Sequence of chain 1.E:
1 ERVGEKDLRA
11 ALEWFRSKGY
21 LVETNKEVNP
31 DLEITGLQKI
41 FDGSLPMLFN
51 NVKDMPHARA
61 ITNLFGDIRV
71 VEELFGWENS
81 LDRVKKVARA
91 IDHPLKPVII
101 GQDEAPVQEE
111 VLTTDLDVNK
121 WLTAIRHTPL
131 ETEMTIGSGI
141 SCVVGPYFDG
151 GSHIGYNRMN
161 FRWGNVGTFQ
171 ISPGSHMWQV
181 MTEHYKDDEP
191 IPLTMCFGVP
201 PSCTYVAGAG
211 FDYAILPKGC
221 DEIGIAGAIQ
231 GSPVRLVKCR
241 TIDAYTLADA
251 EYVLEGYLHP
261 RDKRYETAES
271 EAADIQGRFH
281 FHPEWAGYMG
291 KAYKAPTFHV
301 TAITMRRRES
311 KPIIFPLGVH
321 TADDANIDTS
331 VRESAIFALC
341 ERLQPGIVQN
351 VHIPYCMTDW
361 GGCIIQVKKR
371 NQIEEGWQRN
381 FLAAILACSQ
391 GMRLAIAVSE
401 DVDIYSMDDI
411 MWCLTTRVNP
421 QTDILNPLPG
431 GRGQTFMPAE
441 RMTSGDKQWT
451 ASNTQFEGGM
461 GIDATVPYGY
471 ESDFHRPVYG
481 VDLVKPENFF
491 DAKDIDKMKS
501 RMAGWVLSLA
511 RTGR

Sequence of chain 1.D:
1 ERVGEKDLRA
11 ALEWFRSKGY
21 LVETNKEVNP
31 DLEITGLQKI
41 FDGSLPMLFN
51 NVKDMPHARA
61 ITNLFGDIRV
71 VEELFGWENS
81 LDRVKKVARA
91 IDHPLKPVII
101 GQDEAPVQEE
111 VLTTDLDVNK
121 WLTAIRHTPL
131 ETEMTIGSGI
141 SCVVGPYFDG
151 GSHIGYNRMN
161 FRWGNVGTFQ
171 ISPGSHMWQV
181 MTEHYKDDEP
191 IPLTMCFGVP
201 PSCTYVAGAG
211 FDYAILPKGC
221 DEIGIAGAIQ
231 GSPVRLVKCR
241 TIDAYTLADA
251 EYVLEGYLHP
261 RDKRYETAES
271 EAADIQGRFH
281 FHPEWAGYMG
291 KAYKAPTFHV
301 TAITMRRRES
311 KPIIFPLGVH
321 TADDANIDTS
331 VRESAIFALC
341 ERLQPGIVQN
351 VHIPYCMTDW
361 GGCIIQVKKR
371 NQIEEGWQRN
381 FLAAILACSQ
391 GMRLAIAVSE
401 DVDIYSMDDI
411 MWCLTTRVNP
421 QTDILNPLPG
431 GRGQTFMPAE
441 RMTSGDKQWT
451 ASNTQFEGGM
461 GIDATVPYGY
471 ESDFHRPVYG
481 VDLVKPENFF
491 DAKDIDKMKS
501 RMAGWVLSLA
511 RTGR

The protein below binds the small molecule below.
Small molecule (SMILES): CC(C)(COP(=O)(O)OP(=O)(O)OC[C@H]1O[C@@H](n2cnc3c(N)ncnc32)[C@H](O)[C@H]1OP(=O)(O)O)[C@@H](O)C(=O)NCCC(=O)NCCSC(=O)c1ccccc1C#N

Binding-site contacts:
Ligand atom C18 contacts residue BYN1 of chain 1.EA at 3.2 Å.
Ligand atom N1A contacts residue THR182 of chain 1.E at 3.4 Å.
Ligand atom C3P contacts residue PHE436 of chain 1.E at 3.3 Å (hydrophobic).
Ligand atom C6B contacts residue BYN1 of chain 1.EA at 3.2 Å.
Ligand atom O8A contacts residue TYR185 of chain 1.E at 3.1 Å (h-bond).
Ligand atom C7B contacts residue TRP360 of chain 1.E at 3.5 Å (hydrophobic).
Ligand atom N6A contacts residue MET181 of chain 1.E at 3.5 Å.
Ligand atom C2B contacts residue TRP285 of chain 1.E at 3.5 Å (hydrophobic).
Ligand atom OAP contacts residue GLN276 of chain 1.E at 3.1 Å (h-bond).
Ligand atom C2P contacts residue SER172 of chain 1.E at 2.9 Å.
Ligand atom O57 contacts residue BYN1 of chain 1.EA at 3.4 Å.
Ligand atom N19 contacts residue BYN1 of chain 1.EA at 3.5 Å.
Ligand atom C18 contacts residue GLU284 of chain 1.E at 3.4 Å.
Ligand atom N19 contacts residue HIS282 of chain 1.E at 3.5 Å (h-bond).
Ligand atom N4P contacts residue PHE436 of chain 1.E at 3.4 Å.
Ligand atom O9A contacts residue LYS263 of chain 1.E at 3.3 Å (salt-bridge).
Ligand atom C7B contacts residue BYN1 of chain 1.EA at 3.2 Å.
Ligand atom N4P contacts residue GLN170 of chain 1.E at 3.0 Å (h-bond).
Ligand atom C4B contacts residue VAL319 of chain 1.E at 3.3 Å (hydrophobic).
Ligand atom O9P contacts residue LYS294 of chain 1.E at 3.5 Å (salt-bridge).
Ligand atom S1P contacts residue PHE436 of chain 1.E at 3.4 Å.
Ligand atom C5B contacts residue TRP285 of chain 1.E at 3.4 Å (hydrophobic).
Ligand atom C3B contacts residue BYN1 of chain 1.EA at 3.4 Å.
Ligand atom S1P contacts residue SER172 of chain 1.E at 2.9 Å (h-bond).
Ligand atom N19 contacts residue GLU284 of chain 1.E at 3.0 Å.
Ligand atom O4A contacts residue GLN276 of chain 1.E at 2.8 Å (h-bond).
Ligand atom N19 contacts residue ARG158 of chain 1.E at 3.3 Å (salt-bridge).
Ligand atom O5A contacts residue THR450 of chain 1.E at 2.9 Å (h-bond).
Ligand atom O57 contacts residue PHE436 of chain 1.E at 3.0 Å.
Ligand atom O4D contacts residue ASN371 of chain 1.D at 3.4 Å.
Ligand atom C5P contacts residue PRO173 of chain 1.E at 3.5 Å (hydrophobic).
Ligand atom CEP contacts residue ALA451 of chain 1.E at 3.3 Å (hydrophobic).
Ligand atom O5P contacts residue PHE436 of chain 1.E at 3.5 Å.
Ligand atom N6A contacts residue THR182 of chain 1.E at 3.1 Å (h-bond).
Ligand atom O9P contacts residue TYR293 of chain 1.E at 3.5 Å.
Ligand atom C6P contacts residue GLN170 of chain 1.E at 3.4 Å.
Ligand atom C2P contacts residue PHE436 of chain 1.E at 3.3 Å (hydrophobic).
Ligand atom C3P contacts residue SER172 of chain 1.E at 3.4 Å.
Ligand atom O5A contacts residue SER452 of chain 1.E at 3.5 Å (h-bond).
Ligand atom C1B contacts residue PHE436 of chain 1.E at 3.3 Å (hydrophobic).